Binding-site contacts:
Ligand atom S1 contacts residue TRP79 of chain 2.A at 3.6 Å.
Ligand atom C9 contacts residue TYR43 of chain 2.A at 3.5 Å (hydrophobic).
Ligand atom C23 contacts residue SI91 of chain 4.B at 3.0 Å.
Ligand atom O1 contacts residue ASN49 of chain 2.A at 2.8 Å (h-bond).
Ligand atom C21 contacts residue LEU124 of chain 4.A at 3.6 Å (hydrophobic).
Ligand atom N6 contacts residue SER88 of chain 2.A at 3.0 Å (h-bond).
Ligand atom C7 contacts residue TRP108 of chain 2.A at 3.3 Å (hydrophobic).
Ligand atom C9 contacts residue SER27 of chain 2.A at 3.7 Å.
Ligand atom C2 contacts residue TRP79 of chain 2.A at 3.6 Å (hydrophobic).
Ligand atom N2 contacts residue VAL47 of chain 2.A at 3.6 Å.
Ligand atom C21 contacts residue SI91 of chain 4.B at 2.7 Å.
Ligand atom C21 contacts residue LEU124 of chain 2.A at 3.6 Å (hydrophobic).
Ligand atom N4 contacts residue CYS112 of chain 2.A at 3.7 Å.
Ligand atom N5 contacts residue CYS112 of chain 2.A at 3.6 Å.
Ligand atom S1 contacts residue THR90 of chain 2.A at 3.4 Å (h-bond).
Ligand atom CU1 contacts residue CYS112 of chain 2.A at 2.1 Å.
Ligand atom C9 contacts residue LEU25 of chain 2.A at 3.7 Å (hydrophobic).
Ligand atom N2 contacts residue SER45 of chain 2.A at 3.0 Å (h-bond).
Ligand atom N1 contacts residue ASP128 of chain 2.A at 2.8 Å (salt-bridge).
Ligand atom N1 contacts residue LEU25 of chain 2.A at 3.7 Å.
Ligand atom C14 contacts residue THR114 of chain 2.A at 3.6 Å.
Ligand atom C5 contacts residue SER45 of chain 2.A at 3.4 Å.
Ligand atom C5 contacts residue VAL47 of chain 2.A at 3.7 Å (hydrophobic).
Ligand atom C13 contacts residue LYS121 of chain 2.A at 3.2 Å.
Ligand atom C2 contacts residue ASN49 of chain 2.A at 3.6 Å.
Ligand atom C22 contacts residue LEU124 of chain 2.A at 3.6 Å (hydrophobic).
Ligand atom C10 contacts residue VAL47 of chain 2.A at 3.7 Å (hydrophobic).
Ligand atom C6 contacts residue TRP120 of chain 4.A at 3.6 Å (hydrophobic).
Ligand atom C4 contacts residue LEU110 of chain 2.A at 3.8 Å (hydrophobic).
Ligand atom C10 contacts residue TRP120 of chain 4.A at 3.7 Å (hydrophobic).
Ligand atom O3 contacts residue ASN23 of chain 2.A at 3.0 Å (h-bond).
Ligand atom S1 contacts residue TRP92 of chain 2.A at 3.8 Å.
Ligand atom C20 contacts residue LYS121 of chain 2.A at 3.7 Å.
Ligand atom C9 contacts residue ASP128 of chain 2.A at 3.7 Å.
Ligand atom C1 contacts residue ASN49 of chain 2.A at 3.6 Å.
Ligand atom C22 contacts residue SI91 of chain 4.B at 2.1 Å.
Ligand atom O3 contacts residue SER27 of chain 2.A at 2.7 Å (h-bond).
Ligand atom C8 contacts residue TRP108 of chain 2.A at 3.7 Å (hydrophobic).
Ligand atom O3 contacts residue TYR43 of chain 2.A at 2.7 Å (h-bond).
Ligand atom O1 contacts residue GLY48 of chain 2.A at 3.6 Å.

This small molecule binds to this protein.
Small molecule (SMILES): O=C(CCCC[C@@H]1SC[C@@H]2NC(=O)N[C@@H]21)NCCCCN12CCc3ccccn3->[Cu]<-1<-n1ccccc1CC2

Sequence of chain 2.A:
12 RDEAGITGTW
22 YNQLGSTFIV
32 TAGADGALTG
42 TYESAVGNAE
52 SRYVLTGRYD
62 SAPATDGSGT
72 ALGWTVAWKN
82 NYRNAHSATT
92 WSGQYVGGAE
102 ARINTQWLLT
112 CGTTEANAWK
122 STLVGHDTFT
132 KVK

Sequence of chain 4.A:
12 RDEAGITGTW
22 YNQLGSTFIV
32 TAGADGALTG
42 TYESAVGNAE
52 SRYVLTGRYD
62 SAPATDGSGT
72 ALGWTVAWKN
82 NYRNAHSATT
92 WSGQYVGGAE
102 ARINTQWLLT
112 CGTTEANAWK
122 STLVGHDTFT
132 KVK